Binding-site contacts:
Ligand atom O6 contacts residue ASP118 of chain 1.A at 3.5 Å (salt-bridge).
Ligand atom O2G contacts residue LYS16 of chain 1.A at 2.5 Å (salt-bridge).
Ligand atom O1A contacts residue GLY15 of chain 1.A at 3.5 Å.
Ligand atom N7 contacts residue ALA145 of chain 1.A at 3.4 Å.
Ligand atom O3G contacts residue GLY35 of chain 1.A at 2.7 Å (h-bond).
Ligand atom O1B contacts residue SER14 of chain 1.A at 3.1 Å (h-bond).
Ligand atom O3A contacts residue GLY15 of chain 1.A at 3.1 Å (h-bond).
Ligand atom O2B contacts residue MG1 of chain 1.C at 2.0 Å.
Ligand atom N1 contacts residue ASP118 of chain 1.A at 2.8 Å (salt-bridge).
Ligand atom O6 contacts residue ALA145 of chain 1.A at 2.9 Å (h-bond).
Ligand atom N2 contacts residue VAL119 of chain 1.A at 3.4 Å.
Ligand atom C5' contacts residue ASN13 of chain 1.A at 3.1 Å.
Ligand atom O6 contacts residue MET116 of chain 1.A at 3.3 Å (h-bond).
Ligand atom O3G contacts residue VAL36 of chain 1.A at 2.8 Å (h-bond).
Ligand atom O2B contacts residue THR17 of chain 1.A at 3.0 Å (h-bond).
Ligand atom O1B contacts residue LYS16 of chain 1.A at 2.6 Å (salt-bridge).
Ligand atom O1B contacts residue GLY15 of chain 1.A at 3.1 Å (h-bond).
Ligand atom O1A contacts residue SER18 of chain 1.A at 2.7 Å (h-bond).
Ligand atom N7 contacts residue ASN115 of chain 1.A at 3.2 Å (h-bond).
Ligand atom O1G contacts residue THR37 of chain 1.A at 2.9 Å (h-bond).
Ligand atom O2G contacts residue PRO12 of chain 1.A at 3.3 Å.
Ligand atom PB contacts residue MG1 of chain 1.C at 3.2 Å.
Ligand atom C8 contacts residue SER18 of chain 1.A at 3.4 Å.
Ligand atom C4' contacts residue GLY31 of chain 1.A at 3.5 Å.
Ligand atom O6 contacts residue ASN115 of chain 1.A at 3.2 Å (h-bond).
Ligand atom C5' contacts residue GLY31 of chain 1.A at 3.3 Å.
Ligand atom C4' contacts residue ASN13 of chain 1.A at 3.4 Å.
Ligand atom O2A contacts residue GLY31 of chain 1.A at 3.3 Å (h-bond).
Ligand atom O4' contacts residue MET116 of chain 1.A at 3.3 Å.
Ligand atom O1G contacts residue MG1 of chain 1.C at 2.0 Å.
Ligand atom N3B contacts residue ASN13 of chain 1.A at 3.0 Å (h-bond).
Ligand atom O1A contacts residue THR17 of chain 1.A at 3.4 Å (h-bond).
Ligand atom N3B contacts residue MG1 of chain 1.C at 3.4 Å.
Ligand atom C8 contacts residue GLY15 of chain 1.A at 3.4 Å.
Ligand atom O2G contacts residue GLY58 of chain 1.A at 2.9 Å (h-bond).
Ligand atom PG contacts residue MG1 of chain 1.C at 3.2 Å.
Ligand atom O5' contacts residue SER18 of chain 1.A at 3.5 Å (h-bond).
Ligand atom O6 contacts residue SER144 of chain 1.A at 3.3 Å.
Ligand atom C3' contacts residue GLY31 of chain 1.A at 3.5 Å.
Ligand atom N2 contacts residue ASP118 of chain 1.A at 3.1 Å (salt-bridge).

Sequence of chain 1.A:
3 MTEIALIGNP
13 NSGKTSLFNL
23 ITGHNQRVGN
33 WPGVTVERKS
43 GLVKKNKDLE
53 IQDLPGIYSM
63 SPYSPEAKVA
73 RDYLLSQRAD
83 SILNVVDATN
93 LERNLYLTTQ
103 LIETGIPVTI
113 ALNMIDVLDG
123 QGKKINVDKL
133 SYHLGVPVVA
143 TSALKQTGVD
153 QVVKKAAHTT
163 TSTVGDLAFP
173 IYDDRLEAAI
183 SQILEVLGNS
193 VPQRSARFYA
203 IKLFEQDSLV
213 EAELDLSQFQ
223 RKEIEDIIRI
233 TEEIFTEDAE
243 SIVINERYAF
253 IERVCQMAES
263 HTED

This small molecule binds to this protein.
Small molecule (SMILES): CNc1ccccc1C(=O)O[C@H]1[C@@H](O)[C@H](n2cnc3c(=O)[nH]c(N)nc32)O[C@@H]1CO[P](=O)(O)O[P](=O)(O)NP(=O)(O)O